The protein below binds the small molecule below.
Small molecule (SMILES): CC(=O)N[C@@H]1[C@@H](O)[C@H](O)[C@@H](CO)O[C@H]1O

Binding-site contacts:
Ligand atom C5 contacts residue ASN47 of chain 1.A at 3.7 Å.
Ligand atom C6 contacts residue GLU71 of chain 1.A at 4.1 Å.
Ligand atom C6 contacts residue SER109 of chain 1.A at 4.0 Å.
Ligand atom O5 contacts residue VAL70 of chain 1.A at 3.7 Å.
Ligand atom C4 contacts residue ASN47 of chain 1.A at 4.2 Å.
Ligand atom C1 contacts residue ASN47 of chain 1.A at 1.4 Å.
Ligand atom O7 contacts residue GLU71 of chain 1.A at 3.7 Å.
Ligand atom C7 contacts residue ILE26 of chain 1.A at 4.5 Å (hydrophobic).
Ligand atom C4 contacts residue GLU71 of chain 1.A at 4.0 Å.
Ligand atom O6 contacts residue SER109 of chain 1.A at 2.8 Å (h-bond).
Ligand atom O6 contacts residue LYS108 of chain 1.A at 4.5 Å.
Ligand atom O6 contacts residue VAL70 of chain 1.A at 4.2 Å.
Ligand atom C5 contacts residue VAL70 of chain 1.A at 4.1 Å (hydrophobic).
Ligand atom C8 contacts residue ASN47 of chain 1.A at 4.4 Å.
Ligand atom C2 contacts residue ASN47 of chain 1.A at 2.4 Å.
Ligand atom C3 contacts residue ASN47 of chain 1.A at 3.8 Å.
Ligand atom C1 contacts residue VAL70 of chain 1.A at 4.3 Å (hydrophobic).
Ligand atom C8 contacts residue ILE26 of chain 1.A at 3.5 Å (hydrophobic).
Ligand atom O6 contacts residue GLU71 of chain 1.A at 3.1 Å (salt-bridge).
Ligand atom C5 contacts residue GLU71 of chain 1.A at 4.0 Å.
Ligand atom O5 contacts residue ASN47 of chain 1.A at 2.4 Å (h-bond).
Ligand atom C6 contacts residue VAL70 of chain 1.A at 4.0 Å (hydrophobic).
Ligand atom C1 contacts residue HIS24 of chain 1.A at 4.2 Å.
Ligand atom O5 contacts residue GLU71 of chain 1.A at 3.4 Å (salt-bridge).
Ligand atom C1 contacts residue GLU71 of chain 1.A at 4.1 Å.
Ligand atom C2 contacts residue GLU71 of chain 1.A at 4.1 Å.
Ligand atom C7 contacts residue ASN47 of chain 1.A at 3.1 Å.
Ligand atom O7 contacts residue ASN47 of chain 1.A at 2.9 Å (h-bond).
Ligand atom N2 contacts residue ASN47 of chain 1.A at 2.9 Å (h-bond).

Sequence of chain 1.A:
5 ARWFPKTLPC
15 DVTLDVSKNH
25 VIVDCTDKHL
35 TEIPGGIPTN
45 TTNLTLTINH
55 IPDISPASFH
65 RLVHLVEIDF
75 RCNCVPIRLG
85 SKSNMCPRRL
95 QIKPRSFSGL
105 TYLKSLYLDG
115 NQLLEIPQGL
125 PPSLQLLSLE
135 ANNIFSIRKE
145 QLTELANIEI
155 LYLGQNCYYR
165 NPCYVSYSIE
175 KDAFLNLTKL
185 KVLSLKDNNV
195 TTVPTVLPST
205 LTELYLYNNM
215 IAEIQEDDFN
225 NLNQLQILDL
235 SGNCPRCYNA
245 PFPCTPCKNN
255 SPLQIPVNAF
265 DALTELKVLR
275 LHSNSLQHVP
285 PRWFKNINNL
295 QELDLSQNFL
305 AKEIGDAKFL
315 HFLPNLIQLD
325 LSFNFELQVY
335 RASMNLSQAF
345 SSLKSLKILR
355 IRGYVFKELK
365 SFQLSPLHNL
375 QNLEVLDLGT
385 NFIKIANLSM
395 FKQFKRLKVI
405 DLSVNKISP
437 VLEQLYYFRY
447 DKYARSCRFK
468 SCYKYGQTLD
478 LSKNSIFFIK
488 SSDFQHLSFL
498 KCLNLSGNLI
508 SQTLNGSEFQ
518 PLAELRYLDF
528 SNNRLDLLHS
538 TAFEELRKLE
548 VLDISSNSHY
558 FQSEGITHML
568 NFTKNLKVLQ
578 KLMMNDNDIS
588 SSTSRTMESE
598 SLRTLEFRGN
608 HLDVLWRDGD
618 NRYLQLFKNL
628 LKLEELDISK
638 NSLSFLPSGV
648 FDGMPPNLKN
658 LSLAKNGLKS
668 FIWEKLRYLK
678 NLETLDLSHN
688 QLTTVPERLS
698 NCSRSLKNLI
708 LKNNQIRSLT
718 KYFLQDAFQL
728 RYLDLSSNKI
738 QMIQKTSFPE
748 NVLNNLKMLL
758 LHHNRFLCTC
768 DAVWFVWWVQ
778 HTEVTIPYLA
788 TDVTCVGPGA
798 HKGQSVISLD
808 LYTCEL